Sequence of chain 1.B:
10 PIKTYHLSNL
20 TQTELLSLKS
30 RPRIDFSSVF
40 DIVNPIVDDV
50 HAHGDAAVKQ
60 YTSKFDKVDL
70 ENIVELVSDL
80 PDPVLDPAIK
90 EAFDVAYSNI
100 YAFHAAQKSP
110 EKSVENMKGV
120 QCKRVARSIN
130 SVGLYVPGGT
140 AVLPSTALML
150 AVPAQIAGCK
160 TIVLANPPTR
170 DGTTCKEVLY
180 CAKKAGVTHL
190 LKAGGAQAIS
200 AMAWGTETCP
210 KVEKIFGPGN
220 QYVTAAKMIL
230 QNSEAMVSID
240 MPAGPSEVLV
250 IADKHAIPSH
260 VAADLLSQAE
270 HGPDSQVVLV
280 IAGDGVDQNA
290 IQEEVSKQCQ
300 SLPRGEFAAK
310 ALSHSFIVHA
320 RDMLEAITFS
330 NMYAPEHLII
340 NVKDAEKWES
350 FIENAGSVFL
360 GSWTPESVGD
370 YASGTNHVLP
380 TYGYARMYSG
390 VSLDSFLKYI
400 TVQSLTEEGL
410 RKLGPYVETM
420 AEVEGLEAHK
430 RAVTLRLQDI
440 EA

A protein and the small-molecule ligand that binds it are described below.
Small molecule (SMILES): N[C@H](CO)Cc1c[nH]c[nH+]1

Sequence of chain 1.A:
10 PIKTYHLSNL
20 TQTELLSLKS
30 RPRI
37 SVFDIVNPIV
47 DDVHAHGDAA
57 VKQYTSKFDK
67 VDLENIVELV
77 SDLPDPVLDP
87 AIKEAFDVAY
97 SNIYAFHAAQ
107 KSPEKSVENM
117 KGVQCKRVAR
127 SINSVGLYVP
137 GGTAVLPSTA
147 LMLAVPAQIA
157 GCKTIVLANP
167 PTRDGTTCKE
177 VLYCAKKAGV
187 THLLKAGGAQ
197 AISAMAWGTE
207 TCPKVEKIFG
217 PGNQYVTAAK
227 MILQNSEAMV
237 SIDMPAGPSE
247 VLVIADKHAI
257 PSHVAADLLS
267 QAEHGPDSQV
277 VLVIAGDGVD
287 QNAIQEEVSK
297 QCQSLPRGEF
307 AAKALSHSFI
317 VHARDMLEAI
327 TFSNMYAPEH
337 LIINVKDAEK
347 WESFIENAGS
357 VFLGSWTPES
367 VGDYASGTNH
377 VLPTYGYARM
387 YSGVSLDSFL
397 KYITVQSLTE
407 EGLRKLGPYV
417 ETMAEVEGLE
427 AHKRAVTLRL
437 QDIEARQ

Binding-site contacts:
Ligand atom O contacts residue ASP369 of chain 1.A at 3.8 Å.
Ligand atom CB contacts residue HIS376 of chain 1.A at 3.5 Å.
Ligand atom CE1 contacts residue LEU425 of chain 1.B at 3.6 Å (hydrophobic).
Ligand atom NE2 contacts residue GLU423 of chain 1.B at 2.8 Å (salt-bridge).
Ligand atom C contacts residue HIS376 of chain 1.A at 3.5 Å.
Ligand atom ND1 contacts residue ASP369 of chain 1.A at 2.9 Å (salt-bridge).
Ligand atom CG contacts residue ZN1 of chain 1.I at 3.1 Å.
Ligand atom CB contacts residue ASP369 of chain 1.A at 3.8 Å.
Ligand atom CG contacts residue ASP369 of chain 1.A at 3.7 Å.
Ligand atom CA contacts residue ZN1 of chain 1.I at 3.1 Å.
Ligand atom CE1 contacts residue TYR370 of chain 1.A at 3.3 Å (hydrophobic).
Ligand atom N contacts residue HIS270 of chain 1.A at 3.0 Å (h-bond).
Ligand atom N contacts residue GLU365 of chain 1.A at 3.4 Å (salt-bridge).
Ligand atom C contacts residue HIS336 of chain 1.A at 3.7 Å.
Ligand atom CE1 contacts residue HIS428 of chain 1.B at 3.2 Å.
Ligand atom CB contacts residue ZN1 of chain 1.I at 3.5 Å.
Ligand atom CA contacts residue ASP369 of chain 1.A at 4.0 Å.
Ligand atom O contacts residue HIS336 of chain 1.A at 3.2 Å.
Ligand atom NE2 contacts residue LEU425 of chain 1.B at 3.8 Å.
Ligand atom NE2 contacts residue TYR370 of chain 1.A at 3.3 Å (h-bond).
Ligand atom CD2 contacts residue HIS376 of chain 1.A at 3.6 Å.
Ligand atom ND1 contacts residue HIS428 of chain 1.B at 3.1 Å (h-bond).
Ligand atom C contacts residue SER245 of chain 1.A at 4.0 Å.
Ligand atom CE1 contacts residue GLU423 of chain 1.B at 3.7 Å.
Ligand atom CD2 contacts residue GLU423 of chain 1.B at 3.8 Å.
Ligand atom CA contacts residue HIS270 of chain 1.A at 3.4 Å.
Ligand atom O contacts residue GLU335 of chain 1.A at 3.5 Å (salt-bridge).
Ligand atom ND1 contacts residue HIS270 of chain 1.A at 3.1 Å (h-bond).
Ligand atom CD2 contacts residue SER144 of chain 1.A at 3.5 Å.
Ligand atom N contacts residue ASP369 of chain 1.A at 3.0 Å (salt-bridge).
Ligand atom CE1 contacts residue ZN1 of chain 1.I at 3.0 Å.
Ligand atom CE1 contacts residue HIS270 of chain 1.A at 3.5 Å.
Ligand atom NE2 contacts residue SER144 of chain 1.A at 3.6 Å.
Ligand atom CG contacts residue HIS270 of chain 1.A at 3.6 Å.
Ligand atom O contacts residue HIS376 of chain 1.A at 2.6 Å (h-bond).
Ligand atom C contacts residue GLU335 of chain 1.A at 3.5 Å.
Ligand atom N contacts residue ZN1 of chain 1.I at 2.1 Å.
Ligand atom ND1 contacts residue ZN1 of chain 1.I at 2.1 Å.
Ligand atom CE1 contacts residue ASP369 of chain 1.A at 3.7 Å.
Ligand atom N contacts residue GLN267 of chain 1.A at 2.8 Å (h-bond).